Binding-site contacts:
Ligand atom C03 contacts residue CYS64 of chain 1.A at 3.5 Å (hydrophobic).
Ligand atom C04 contacts residue CYS64 of chain 1.A at 3.6 Å (hydrophobic).
Ligand atom S12 contacts residue ILE144 of chain 1.A at 4.0 Å.
Ligand atom F20 contacts residue MET109 of chain 1.A at 4.0 Å.
Ligand atom F40 contacts residue VAL105 of chain 1.A at 3.8 Å.
Ligand atom C27 contacts residue MET109 of chain 1.A at 3.8 Å (hydrophobic).
Ligand atom C02 contacts residue HIS223 of chain 1.A at 3.8 Å.
Ligand atom F21 contacts residue ILE144 of chain 1.A at 4.1 Å.
Ligand atom F20 contacts residue ILE144 of chain 1.A at 4.0 Å.
Ligand atom C03 contacts residue HIS223 of chain 1.A at 3.7 Å.
Ligand atom C04 contacts residue TYR246 of chain 1.A at 3.9 Å (hydrophobic).
Ligand atom F22 contacts residue PHE132 of chain 1.A at 3.6 Å.
Ligand atom C01 contacts residue HIS223 of chain 1.A at 3.5 Å.
Ligand atom F39 contacts residue HIS67 of chain 1.A at 3.8 Å.
Ligand atom C05 contacts residue CYS64 of chain 1.A at 3.9 Å (hydrophobic).
Ligand atom O14 contacts residue ILE144 of chain 1.A at 3.4 Å.
Ligand atom F35 contacts residue PHE121 of chain 1.A at 3.9 Å.
Ligand atom N15 contacts residue ILE144 of chain 1.A at 4.1 Å.
Ligand atom F22 contacts residue ILE141 of chain 1.A at 3.7 Å.
Ligand atom F36 contacts residue PHE122 of chain 1.A at 3.6 Å.
Ligand atom F40 contacts residue ALA71 of chain 1.A at 4.0 Å.
Ligand atom F41 contacts residue HIS67 of chain 1.A at 3.9 Å.
Ligand atom C04 contacts residue HIS223 of chain 1.A at 3.5 Å.
Ligand atom C03 contacts residue LEU68 of chain 1.A at 3.3 Å (hydrophobic).
Ligand atom C05 contacts residue HIS223 of chain 1.A at 3.5 Å.
Ligand atom C06 contacts residue HIS223 of chain 1.A at 3.6 Å.
Ligand atom C04 contacts residue ALA65 of chain 1.A at 3.6 Å (hydrophobic).
Ligand atom F21 contacts residue ILE141 of chain 1.A at 3.2 Å.
Ligand atom F39 contacts residue LEU68 of chain 1.A at 3.6 Å.
Ligand atom C19 contacts residue ILE141 of chain 1.A at 3.9 Å (hydrophobic).
Ligand atom O42 contacts residue MET109 of chain 1.A at 3.3 Å.
Ligand atom O13 contacts residue ILE144 of chain 1.A at 3.9 Å.
Ligand atom O14 contacts residue HIS223 of chain 1.A at 3.5 Å.
Ligand atom F37 contacts residue PHE122 of chain 1.A at 4.1 Å.
Ligand atom C05 contacts residue TRP61 of chain 1.A at 3.6 Å (hydrophobic).
Ligand atom C06 contacts residue TRP61 of chain 1.A at 4.2 Å (hydrophobic).
Ligand atom O13 contacts residue LEU140 of chain 1.A at 3.2 Å.
Ligand atom C02 contacts residue LEU68 of chain 1.A at 3.9 Å (hydrophobic).
Ligand atom S12 contacts residue HIS223 of chain 1.A at 3.9 Å.
Ligand atom C16 contacts residue ILE144 of chain 1.A at 3.1 Å (hydrophobic).

Sequence of chain 1.A:
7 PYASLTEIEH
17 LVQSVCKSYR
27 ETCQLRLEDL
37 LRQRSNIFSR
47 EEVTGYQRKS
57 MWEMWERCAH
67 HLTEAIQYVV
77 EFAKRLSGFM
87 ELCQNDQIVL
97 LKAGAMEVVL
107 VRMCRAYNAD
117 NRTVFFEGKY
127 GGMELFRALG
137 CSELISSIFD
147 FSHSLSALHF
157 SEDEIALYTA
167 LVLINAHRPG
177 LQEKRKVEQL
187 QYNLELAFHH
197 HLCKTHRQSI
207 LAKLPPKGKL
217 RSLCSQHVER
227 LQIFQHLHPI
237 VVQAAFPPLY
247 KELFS

The small molecule below binds the protein below.
Small molecule (SMILES): O=S(=O)(c1ccccc1)N(CC(F)(F)F)c1ccc(C(O)(C(F)(F)F)C(F)(F)F)cc1